Binding-site contacts:
Ligand atom C7 contacts residue PHE43 of chain 1.AA at 3.8 Å (hydrophobic).
Ligand atom C6 contacts residue PHE43 of chain 1.AA at 3.3 Å (hydrophobic).
Ligand atom C15 contacts residue VAL103 of chain 1.AA at 4.2 Å (hydrophobic).
Ligand atom O3 contacts residue MET72 of chain 1.AA at 4.2 Å.
Ligand atom O1 contacts residue GLY140 of chain 1.AA at 3.7 Å.
Ligand atom C6 contacts residue LEU35 of chain 1.AA at 4.3 Å (hydrophobic).
Ligand atom C5 contacts residue PHE43 of chain 1.AA at 3.6 Å (hydrophobic).
Ligand atom C2 contacts residue VAL95 of chain 1.AA at 4.0 Å (hydrophobic).
Ligand atom C12 contacts residue VAL95 of chain 1.AA at 3.5 Å (hydrophobic).
Ligand atom C4 contacts residue LYS143 of chain 1.AA at 3.7 Å.
Ligand atom C16 contacts residue LEU90 of chain 1.AA at 4.0 Å (hydrophobic).
Ligand atom C7 contacts residue GLN39 of chain 1.AA at 3.7 Å.
Ligand atom C4 contacts residue PHE63 of chain 1.AA at 3.8 Å (hydrophobic).
Ligand atom C9 contacts residue LEU35 of chain 1.AA at 4.3 Å (hydrophobic).
Ligand atom C8 contacts residue LYS143 of chain 1.AA at 4.2 Å.
Ligand atom C8 contacts residue ARG31 of chain 1.AA at 4.3 Å.
Ligand atom C7 contacts residue LYS143 of chain 1.AA at 3.8 Å.
Ligand atom C2 contacts residue PHE63 of chain 1.AA at 4.0 Å (hydrophobic).
Ligand atom C7 contacts residue LEU35 of chain 1.AA at 3.3 Å (hydrophobic).
Ligand atom C15 contacts residue TYR124 of chain 1.AA at 3.8 Å (hydrophobic).
Ligand atom C15 contacts residue LEU90 of chain 1.AA at 3.7 Å (hydrophobic).
Ligand atom C8 contacts residue ALA144 of chain 1.AA at 4.3 Å (hydrophobic).
Ligand atom C11 contacts residue VAL95 of chain 1.AA at 4.3 Å (hydrophobic).
Ligand atom O2 contacts residue ARG31 of chain 1.AA at 2.3 Å (salt-bridge).
Ligand atom O2 contacts residue ALA144 of chain 1.AA at 3.7 Å.
Ligand atom S contacts residue ALA144 of chain 1.AA at 4.2 Å.
Ligand atom C14 contacts residue TYR124 of chain 1.AA at 3.9 Å (hydrophobic).
Ligand atom C6 contacts residue LYS143 of chain 1.AA at 3.2 Å.
Ligand atom N contacts residue MET72 of chain 1.AA at 4.3 Å.
Ligand atom O1 contacts residue ALA144 of chain 1.AA at 3.6 Å.
Ligand atom C15 contacts residue TYR105 of chain 1.AA at 3.5 Å (hydrophobic).
Ligand atom S contacts residue ARG31 of chain 1.AA at 4.0 Å.
Ligand atom C3 contacts residue PHE63 of chain 1.AA at 3.6 Å (hydrophobic).
Ligand atom C6 contacts residue GLN39 of chain 1.AA at 3.9 Å.
Ligand atom C4 contacts residue PHE43 of chain 1.AA at 3.8 Å (hydrophobic).
Ligand atom C14 contacts residue LEU90 of chain 1.AA at 4.2 Å (hydrophobic).
Ligand atom C5 contacts residue LYS143 of chain 1.AA at 3.5 Å.
Ligand atom C13 contacts residue VAL95 of chain 1.AA at 3.8 Å (hydrophobic).
Ligand atom C16 contacts residue TYR105 of chain 1.AA at 3.3 Å (hydrophobic).
Ligand atom C8 contacts residue LEU35 of chain 1.AA at 3.2 Å (hydrophobic).

This small molecule binds to this protein.
Small molecule (SMILES): O=S(=O)(O)c1cccc2cccc(Nc3ccccc3)c12

Sequence of chain 1.AA:
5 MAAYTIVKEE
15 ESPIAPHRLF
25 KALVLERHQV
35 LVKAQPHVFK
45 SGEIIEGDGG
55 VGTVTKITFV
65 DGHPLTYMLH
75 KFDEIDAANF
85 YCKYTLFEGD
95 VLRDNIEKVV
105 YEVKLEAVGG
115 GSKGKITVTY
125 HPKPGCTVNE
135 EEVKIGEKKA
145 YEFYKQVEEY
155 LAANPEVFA